Sequence of chain 1.A:
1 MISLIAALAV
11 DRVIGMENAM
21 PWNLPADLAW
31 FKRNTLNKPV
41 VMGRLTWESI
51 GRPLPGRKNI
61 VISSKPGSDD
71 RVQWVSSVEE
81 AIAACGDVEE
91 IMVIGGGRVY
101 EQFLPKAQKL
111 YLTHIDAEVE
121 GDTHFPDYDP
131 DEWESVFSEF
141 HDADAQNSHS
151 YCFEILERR

Binding-site contacts:
Ligand atom CAI contacts residue MET20 of chain 1.A at 3.8 Å (hydrophobic).
Ligand atom CBB contacts residue ILE50 of chain 1.A at 3.6 Å (hydrophobic).
Ligand atom NAJ contacts residue PHE31 of chain 1.A at 3.6 Å.
Ligand atom CAZ contacts residue ASP27 of chain 1.A at 3.1 Å.
Ligand atom N1 contacts residue PHE31 of chain 1.A at 3.6 Å.
Ligand atom CAQ contacts residue ILE50 of chain 1.A at 3.2 Å (hydrophobic).
Ligand atom NAJ contacts residue ILE94 of chain 1.A at 3.3 Å (h-bond).
Ligand atom NAJ contacts residue TYR100 of chain 1.A at 3.8 Å.
Ligand atom CAN contacts residue THR46 of chain 1.A at 3.4 Å.
Ligand atom N1 contacts residue ILE5 of chain 1.A at 3.6 Å.
Ligand atom OBA contacts residue ILE50 of chain 1.A at 3.5 Å.
Ligand atom CBB contacts residue MET42 of chain 1.A at 3.5 Å (hydrophobic).
Ligand atom C4 contacts residue ASP27 of chain 1.A at 3.8 Å.
Ligand atom CAY contacts residue LEU28 of chain 1.A at 3.8 Å (hydrophobic).
Ligand atom CBB contacts residue ARG52 of chain 1.A at 3.7 Å.
Ligand atom NAH contacts residue THR113 of chain 1.A at 3.0 Å (h-bond).
Ligand atom OBA contacts residue MET42 of chain 1.A at 3.0 Å (h-bond).
Ligand atom CAN contacts residue NAP1 of chain 1.E at 3.3 Å.
Ligand atom CAK contacts residue NAP1 of chain 1.E at 3.8 Å.
Ligand atom NAJ contacts residue ILE5 of chain 1.A at 2.6 Å (h-bond).
Ligand atom CAT contacts residue ILE50 of chain 1.A at 3.7 Å (hydrophobic).
Ligand atom CBB contacts residue LEU54 of chain 1.A at 3.5 Å (hydrophobic).
Ligand atom C6 contacts residue NAP1 of chain 1.E at 3.8 Å.
Ligand atom CAP contacts residue ILE94 of chain 1.A at 3.5 Å (hydrophobic).
Ligand atom CAN contacts residue ILE94 of chain 1.A at 3.1 Å (hydrophobic).
Ligand atom CAV contacts residue LEU54 of chain 1.A at 3.5 Å (hydrophobic).
Ligand atom CAL contacts residue NAP1 of chain 1.E at 3.7 Å.
Ligand atom C5 contacts residue PHE31 of chain 1.A at 3.5 Å (hydrophobic).
Ligand atom N3 contacts residue ASP27 of chain 1.A at 2.7 Å (salt-bridge).
Ligand atom C2 contacts residue ASP27 of chain 1.A at 3.2 Å.
Ligand atom CAR contacts residue LEU54 of chain 1.A at 3.3 Å (hydrophobic).
Ligand atom CAS contacts residue ILE50 of chain 1.A at 3.6 Å (hydrophobic).
Ligand atom N1 contacts residue ALA6 of chain 1.A at 3.4 Å.
Ligand atom CAQ contacts residue ILE94 of chain 1.A at 3.8 Å (hydrophobic).
Ligand atom CAZ contacts residue MET20 of chain 1.A at 3.6 Å (hydrophobic).
Ligand atom CAR contacts residue ILE50 of chain 1.A at 3.3 Å (hydrophobic).
Ligand atom NAH contacts residue ASP27 of chain 1.A at 2.4 Å (salt-bridge).
Ligand atom CAP contacts residue ILE50 of chain 1.A at 3.6 Å (hydrophobic).
Ligand atom C6 contacts residue ILE5 of chain 1.A at 3.5 Å (hydrophobic).
Ligand atom C6 contacts residue PHE31 of chain 1.A at 3.4 Å (hydrophobic).

The protein below binds the small molecule below.
Small molecule (SMILES): CCc1nc(N)nc(N)c1C#C[C@H](C)c1cc(OC)cc(-c2ccncc2)c1